Binding-site contacts:
Ligand atom C22 contacts residue ASP38 of chain 1.A at 3.3 Å.
Ligand atom C10 contacts residue GLY228 of chain 1.A at 3.4 Å.
Ligand atom N3 contacts residue ASP38 of chain 1.A at 3.1 Å (salt-bridge).
Ligand atom C31 contacts residue TRP45 of chain 1.A at 3.6 Å (hydrophobic).
Ligand atom C35 contacts residue GLN19 of chain 1.A at 3.4 Å.
Ligand atom C33 contacts residue VAL111 of chain 1.A at 3.5 Å (hydrophobic).
Ligand atom C1 contacts residue GLY126 of chain 1.A at 3.4 Å.
Ligand atom C20 contacts residue ASP38 of chain 1.A at 3.4 Å.
Ligand atom C30 contacts residue PHE119 of chain 1.A at 3.5 Å (hydrophobic).
Ligand atom C1 contacts residue PHE124 of chain 1.A at 3.2 Å (hydrophobic).
Ligand atom O7 contacts residue PHE119 of chain 1.A at 3.4 Å.
Ligand atom C12 contacts residue PHE124 of chain 1.A at 3.5 Å (hydrophobic).
Ligand atom C6 contacts residue PHE119 of chain 1.A at 3.5 Å (hydrophobic).
Ligand atom C11 contacts residue PHE124 of chain 1.A at 3.4 Å (hydrophobic).
Ligand atom O6 contacts residue GLY228 of chain 1.A at 3.0 Å (h-bond).
Ligand atom N2 contacts residue ASP38 of chain 1.A at 3.4 Å (salt-bridge).
Ligand atom C2 contacts residue PHE119 of chain 1.A at 3.5 Å (hydrophobic).
Ligand atom C7 contacts residue MET114 of chain 1.A at 3.5 Å (hydrophobic).
Ligand atom N1 contacts residue PHE124 of chain 1.A at 3.6 Å.
Ligand atom C22 contacts residue ASP226 of chain 1.A at 3.3 Å.
Ligand atom C34 contacts residue ALA122 of chain 1.A at 3.5 Å (hydrophobic).
Ligand atom C6 contacts residue HIS61 of chain 1.A at 3.5 Å.
Ligand atom C27 contacts residue ASP38 of chain 1.A at 3.5 Å.
Ligand atom O5 contacts residue SER41 of chain 1.A at 3.6 Å.
Ligand atom O2 contacts residue VAL111 of chain 1.A at 2.9 Å.
Ligand atom C28 contacts residue VAL127 of chain 1.A at 3.5 Å (hydrophobic).
Ligand atom C21 contacts residue ASP226 of chain 1.A at 3.2 Å.
Ligand atom N2 contacts residue ASP226 of chain 1.A at 2.3 Å (salt-bridge).
Ligand atom O1 contacts residue PHE119 of chain 1.A at 3.4 Å.
Ligand atom C21 contacts residue ASP38 of chain 1.A at 3.6 Å.
Ligand atom C1 contacts residue VAL127 of chain 1.A at 3.2 Å (hydrophobic).
Ligand atom C23 contacts residue ASP38 of chain 1.A at 3.0 Å.
Ligand atom O5 contacts residue ASP38 of chain 1.A at 3.6 Å (salt-bridge).
Ligand atom C6 contacts residue ASP125 of chain 1.A at 3.5 Å.
Ligand atom C8 contacts residue MET114 of chain 1.A at 3.3 Å (hydrophobic).
Ligand atom C3 contacts residue ASP125 of chain 1.A at 3.3 Å.
Ligand atom C32 contacts residue VAL88 of chain 1.A at 3.5 Å (hydrophobic).
Ligand atom C8 contacts residue ASP125 of chain 1.A at 3.0 Å.
Ligand atom C7 contacts residue ASP125 of chain 1.A at 3.1 Å.
Ligand atom C24 contacts residue ASP38 of chain 1.A at 3.3 Å.

Sequence of chain 1.A:
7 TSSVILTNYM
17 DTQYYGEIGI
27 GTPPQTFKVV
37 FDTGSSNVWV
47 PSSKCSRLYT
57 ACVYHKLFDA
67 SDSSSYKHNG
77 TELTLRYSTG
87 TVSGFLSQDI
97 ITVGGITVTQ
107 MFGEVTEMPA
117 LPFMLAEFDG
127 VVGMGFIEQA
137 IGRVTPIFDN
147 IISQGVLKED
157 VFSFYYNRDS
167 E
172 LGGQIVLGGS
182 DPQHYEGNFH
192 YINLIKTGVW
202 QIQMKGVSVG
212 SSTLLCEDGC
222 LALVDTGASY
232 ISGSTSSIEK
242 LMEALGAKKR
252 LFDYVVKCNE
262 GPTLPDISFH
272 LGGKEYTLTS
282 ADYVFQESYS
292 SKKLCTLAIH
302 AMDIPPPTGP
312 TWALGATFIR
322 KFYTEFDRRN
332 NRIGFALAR

A protein and the small-molecule ligand that binds it are described below.
Small molecule (SMILES): COc1ccccc1COCCCOc1ccc(N2C(=O)CNC[C@H]2COc2ccc3c(c2)NCCC3)cc1